Binding-site contacts:
Ligand atom OP1 contacts residue PO41 of chain 1.G at 3.8 Å.
Ligand atom C6 contacts residue TYR70 of chain 1.B at 3.1 Å (hydrophobic).
Ligand atom OP3 contacts residue PO41 of chain 1.G at 3.1 Å (h-bond).
Ligand atom N3' contacts residue ASP89 of chain 1.B at 2.8 Å (salt-bridge).
Ligand atom C4' contacts residue TYR70 of chain 1.B at 3.8 Å (hydrophobic).
Ligand atom C3' contacts residue ASP89 of chain 1.B at 3.3 Å.
Ligand atom O4' contacts residue TYR70 of chain 1.B at 3.4 Å (h-bond).
Ligand atom OP1 contacts residue ARG174 of chain 1.B at 3.1 Å (salt-bridge).
Ligand atom P contacts residue THR34 of chain 1.B at 3.5 Å.
Ligand atom O3' contacts residue ARG171 of chain 1.B at 3.3 Å (salt-bridge).
Ligand atom C5' contacts residue TYR70 of chain 1.B at 3.9 Å (hydrophobic).
Ligand atom C2' contacts residue ARG171 of chain 1.B at 3.3 Å.
Ligand atom C5 contacts residue TYR70 of chain 1.B at 3.9 Å (hydrophobic).
Ligand atom OP2 contacts residue ILE142 of chain 1.B at 3.5 Å.
Ligand atom N3' contacts residue ARG171 of chain 1.B at 3.0 Å (salt-bridge).
Ligand atom O4 contacts residue HIS122 of chain 1.B at 2.9 Å (h-bond).
Ligand atom C5 contacts residue PHE88 of chain 1.B at 3.5 Å (hydrophobic).
Ligand atom O5' contacts residue ASP67 of chain 1.B at 2.7 Å (salt-bridge).
Ligand atom OP3 contacts residue LYS38 of chain 1.B at 3.6 Å.
Ligand atom OP3 contacts residue THR34 of chain 1.B at 4.0 Å.
Ligand atom C1' contacts residue ARG171 of chain 1.B at 3.6 Å.
Ligand atom C1' contacts residue TYR70 of chain 1.B at 4.0 Å (hydrophobic).
Ligand atom C3' contacts residue TYR70 of chain 1.B at 3.6 Å (hydrophobic).
Ligand atom OP3 contacts residue ILE142 of chain 1.B at 3.5 Å.
Ligand atom C2' contacts residue TYR70 of chain 1.B at 3.9 Å (hydrophobic).
Ligand atom C5' contacts residue ASP67 of chain 1.B at 3.2 Å.
Ligand atom O3' contacts residue ASP89 of chain 1.B at 2.2 Å (salt-bridge).
Ligand atom OP2 contacts residue ARG171 of chain 1.B at 3.0 Å (salt-bridge).
Ligand atom C3' contacts residue ARG171 of chain 1.B at 4.0 Å.
Ligand atom N4' contacts residue ARG171 of chain 1.B at 3.1 Å (salt-bridge).
Ligand atom P contacts residue ILE142 of chain 1.B at 4.0 Å.
Ligand atom N1 contacts residue TYR70 of chain 1.B at 3.9 Å.
Ligand atom C6 contacts residue PHE88 of chain 1.B at 3.5 Å (hydrophobic).
Ligand atom OP2 contacts residue THR34 of chain 1.B at 2.3 Å (h-bond).
Ligand atom C5' contacts residue ILE142 of chain 1.B at 3.9 Å (hydrophobic).
Ligand atom N5' contacts residue ARG171 of chain 1.B at 3.6 Å.
Ligand atom N4' contacts residue ASP89 of chain 1.B at 3.5 Å (salt-bridge).
Ligand atom C2' contacts residue ASP89 of chain 1.B at 3.7 Å.
Ligand atom OP1 contacts residue THR34 of chain 1.B at 3.8 Å.
Ligand atom N3' contacts residue VAL194 of chain 1.B at 4.0 Å.

Sequence of chain 1.B:
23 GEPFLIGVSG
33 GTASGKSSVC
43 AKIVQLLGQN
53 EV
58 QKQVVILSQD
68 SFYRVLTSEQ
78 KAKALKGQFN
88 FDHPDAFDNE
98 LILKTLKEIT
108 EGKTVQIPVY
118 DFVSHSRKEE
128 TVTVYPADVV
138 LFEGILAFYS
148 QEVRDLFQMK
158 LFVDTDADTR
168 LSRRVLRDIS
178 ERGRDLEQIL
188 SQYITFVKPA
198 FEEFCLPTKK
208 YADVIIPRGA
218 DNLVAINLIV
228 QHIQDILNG

A small-molecule ligand and the protein it binds are described below.
Small molecule (SMILES): N=[N+]=N[C@@H]1[C@H](O)[C@@H](COP(=O)(O)O)O[C@H]1n1ccc(=O)[nH]c1=O